Sequence of chain 1.G:
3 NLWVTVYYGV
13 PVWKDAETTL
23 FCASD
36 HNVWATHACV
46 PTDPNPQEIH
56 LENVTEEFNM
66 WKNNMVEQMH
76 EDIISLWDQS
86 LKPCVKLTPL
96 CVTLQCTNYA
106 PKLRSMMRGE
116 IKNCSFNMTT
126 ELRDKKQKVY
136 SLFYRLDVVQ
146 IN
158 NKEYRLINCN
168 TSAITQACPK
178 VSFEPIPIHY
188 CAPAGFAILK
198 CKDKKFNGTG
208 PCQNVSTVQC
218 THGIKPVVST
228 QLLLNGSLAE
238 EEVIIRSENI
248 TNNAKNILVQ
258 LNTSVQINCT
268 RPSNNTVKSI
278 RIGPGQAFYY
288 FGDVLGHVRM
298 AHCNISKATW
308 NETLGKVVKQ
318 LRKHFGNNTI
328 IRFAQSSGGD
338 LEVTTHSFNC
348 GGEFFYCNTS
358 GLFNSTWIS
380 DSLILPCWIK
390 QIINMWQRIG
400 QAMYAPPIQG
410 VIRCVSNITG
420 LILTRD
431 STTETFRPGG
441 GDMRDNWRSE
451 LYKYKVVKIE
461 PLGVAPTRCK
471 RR

This small molecule binds to this protein.
Small molecule (SMILES): CC(=O)N[C@@H]1[C@@H](O)[C@H](O)[C@@H](CO)O[C@H]1O

Binding-site contacts:
Ligand atom C6 contacts residue ASN211 of chain 1.G at 4.4 Å.
Ligand atom C4 contacts residue ASN211 of chain 1.G at 4.2 Å.
Ligand atom N2 contacts residue ASN211 of chain 1.G at 2.8 Å (h-bond).
Ligand atom C8 contacts residue ASP200 of chain 1.G at 3.4 Å.
Ligand atom O7 contacts residue ASP200 of chain 1.G at 3.6 Å (salt-bridge).
Ligand atom O7 contacts residue LYS201 of chain 1.G at 4.4 Å.
Ligand atom C7 contacts residue ASN211 of chain 1.G at 3.8 Å.
Ligand atom C1 contacts residue GLN210 of chain 1.G at 4.5 Å.
Ligand atom C3 contacts residue ASN211 of chain 1.G at 3.7 Å.
Ligand atom O7 contacts residue ASN211 of chain 1.G at 4.3 Å.
Ligand atom C1 contacts residue ASN211 of chain 1.G at 1.4 Å.
Ligand atom C7 contacts residue ASP200 of chain 1.G at 3.7 Å.
Ligand atom C2 contacts residue ASN211 of chain 1.G at 2.4 Å.
Ligand atom O5 contacts residue ASN211 of chain 1.G at 2.4 Å (h-bond).
Ligand atom C5 contacts residue ASN211 of chain 1.G at 3.7 Å.
Ligand atom C8 contacts residue GLN210 of chain 1.G at 4.0 Å.